A protein and the small-molecule ligand that binds it are described below.
Small molecule (SMILES): CC(=O)N[C@H]1[C@H](O[C@H]2[C@H](O)[C@@H](NC(C)=O)CO[C@@H]2CO)O[C@H](CO)[C@@H](O)[C@@H]1O

Binding-site contacts:
Ligand atom C5 contacts residue ASN280 of chain 28.E at 3.7 Å.
Ligand atom O7 contacts residue ASN280 of chain 28.E at 4.4 Å.
Ligand atom C7 contacts residue ASN280 of chain 28.E at 3.9 Å.
Ligand atom C1 contacts residue ASN280 of chain 28.E at 1.4 Å.
Ligand atom C8 contacts residue ARG324 of chain 28.E at 4.2 Å.
Ligand atom C2 contacts residue ASN280 of chain 28.E at 2.5 Å.
Ligand atom O5 contacts residue ASN280 of chain 28.E at 2.4 Å (h-bond).
Ligand atom C8 contacts residue GLY296 of chain 28.E at 4.4 Å.
Ligand atom N2 contacts residue ASN280 of chain 28.E at 2.9 Å (h-bond).
Ligand atom C4 contacts residue ASN280 of chain 28.E at 4.2 Å.
Ligand atom C3 contacts residue ASN280 of chain 28.E at 3.8 Å.

Sequence of chain 28.E:
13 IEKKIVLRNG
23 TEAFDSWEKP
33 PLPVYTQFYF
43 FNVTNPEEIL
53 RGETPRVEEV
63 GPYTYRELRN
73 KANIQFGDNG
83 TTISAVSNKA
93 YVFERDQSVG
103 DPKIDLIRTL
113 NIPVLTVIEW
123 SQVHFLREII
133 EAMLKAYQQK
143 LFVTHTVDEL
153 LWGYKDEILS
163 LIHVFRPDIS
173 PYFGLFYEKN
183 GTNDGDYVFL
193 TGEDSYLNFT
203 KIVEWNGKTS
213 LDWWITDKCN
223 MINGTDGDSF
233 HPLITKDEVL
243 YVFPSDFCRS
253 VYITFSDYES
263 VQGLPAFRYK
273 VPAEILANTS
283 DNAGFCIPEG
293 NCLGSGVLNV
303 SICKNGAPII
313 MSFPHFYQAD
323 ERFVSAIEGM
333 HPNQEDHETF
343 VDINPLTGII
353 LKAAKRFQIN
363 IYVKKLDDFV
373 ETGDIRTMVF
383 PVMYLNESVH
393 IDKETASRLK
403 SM